Sequence of chain 1.E:
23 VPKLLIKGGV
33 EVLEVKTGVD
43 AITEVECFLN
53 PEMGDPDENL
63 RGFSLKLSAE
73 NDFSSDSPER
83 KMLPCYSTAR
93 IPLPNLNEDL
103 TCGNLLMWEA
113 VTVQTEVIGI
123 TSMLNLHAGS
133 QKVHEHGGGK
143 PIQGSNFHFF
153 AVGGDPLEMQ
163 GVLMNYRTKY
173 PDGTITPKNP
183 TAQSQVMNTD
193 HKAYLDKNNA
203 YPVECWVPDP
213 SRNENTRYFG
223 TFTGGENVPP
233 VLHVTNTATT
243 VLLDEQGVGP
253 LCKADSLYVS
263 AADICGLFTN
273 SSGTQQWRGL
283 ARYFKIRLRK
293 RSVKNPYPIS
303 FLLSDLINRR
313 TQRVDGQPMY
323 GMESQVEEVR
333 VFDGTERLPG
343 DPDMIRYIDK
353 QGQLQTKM

A protein and the small-molecule ligand that binds it are described below.
Small molecule (SMILES): CC(=O)N[C@H]1[C@H]([C@H](O)[C@H](O)CO)O[C@@](O[C@H](CO)[C@@H](O)[C@@H]2O[C@@H](C(=O)O)C[C@H](O)[C@H]2NC(C)=O)(C(=O)O)C[C@@H]1O

Sequence of chain 1.A:
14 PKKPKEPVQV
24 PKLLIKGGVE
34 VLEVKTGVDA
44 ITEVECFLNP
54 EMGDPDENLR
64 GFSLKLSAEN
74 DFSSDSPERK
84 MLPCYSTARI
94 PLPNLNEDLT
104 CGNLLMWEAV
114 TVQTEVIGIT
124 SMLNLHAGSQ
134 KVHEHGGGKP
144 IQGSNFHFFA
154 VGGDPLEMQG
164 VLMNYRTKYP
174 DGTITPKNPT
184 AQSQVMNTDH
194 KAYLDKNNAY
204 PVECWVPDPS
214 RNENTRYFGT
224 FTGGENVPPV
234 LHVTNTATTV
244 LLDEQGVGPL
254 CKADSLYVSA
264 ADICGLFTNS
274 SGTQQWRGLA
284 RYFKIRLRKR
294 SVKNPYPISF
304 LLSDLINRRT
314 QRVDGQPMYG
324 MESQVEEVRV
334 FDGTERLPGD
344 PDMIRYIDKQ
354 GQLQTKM

Binding-site contacts:
Ligand atom C1 contacts residue THR276 of chain 1.E at 3.3 Å.
Ligand atom O8 contacts residue LYS68 of chain 1.E at 3.3 Å.
Ligand atom C7 contacts residue GLN278 of chain 1.E at 3.9 Å.
Ligand atom C10 contacts residue ASN272 of chain 1.E at 3.9 Å.
Ligand atom O10 contacts residue LEU62 of chain 1.E at 2.8 Å.
Ligand atom O8 contacts residue ASN272 of chain 1.E at 3.5 Å (h-bond).
Ligand atom O1A contacts residue LYS68 of chain 1.E at 3.8 Å.
Ligand atom C11 contacts residue LEU62 of chain 1.E at 3.5 Å (hydrophobic).
Ligand atom N5 contacts residue GLN278 of chain 1.E at 3.7 Å.
Ligand atom C9 contacts residue GLN278 of chain 1.E at 3.3 Å.
Ligand atom O1B contacts residue LYS68 of chain 1.E at 3.1 Å.
Ligand atom C11 contacts residue PHE75 of chain 1.A at 3.5 Å (hydrophobic).
Ligand atom C8 contacts residue GLN278 of chain 1.E at 3.7 Å.
Ligand atom C7 contacts residue LEU62 of chain 1.E at 3.8 Å (hydrophobic).
Ligand atom C11 contacts residue PHE65 of chain 1.E at 3.7 Å (hydrophobic).
Ligand atom O10 contacts residue PHE75 of chain 1.A at 3.9 Å.
Ligand atom O9 contacts residue LEU67 of chain 1.E at 3.1 Å.
Ligand atom O9 contacts residue LYS68 of chain 1.E at 2.9 Å (salt-bridge).
Ligand atom O8 contacts residue THR276 of chain 1.E at 4.0 Å.
Ligand atom C11 contacts residue ASN272 of chain 1.E at 3.5 Å.
Ligand atom N5 contacts residue ASN272 of chain 1.E at 3.2 Å (h-bond).
Ligand atom O1B contacts residue THR276 of chain 1.E at 3.4 Å (h-bond).
Ligand atom C11 contacts residue THR276 of chain 1.E at 3.4 Å.
Ligand atom O1A contacts residue ASN272 of chain 1.E at 3.6 Å.
Ligand atom C10 contacts residue LEU62 of chain 1.E at 3.1 Å (hydrophobic).
Ligand atom C6 contacts residue LYS68 of chain 1.E at 4.0 Å.
Ligand atom N5 contacts residue LEU62 of chain 1.E at 3.9 Å.
Ligand atom C1 contacts residue LYS68 of chain 1.E at 3.8 Å.
Ligand atom C11 contacts residue PHE270 of chain 1.E at 3.9 Å (hydrophobic).
Ligand atom O1A contacts residue THR276 of chain 1.E at 2.6 Å (h-bond).
Ligand atom C11 contacts residue HIS138 of chain 1.D at 3.5 Å.
Ligand atom O8 contacts residue GLN278 of chain 1.E at 3.5 Å (h-bond).
Ligand atom C9 contacts residue LEU67 of chain 1.E at 4.0 Å (hydrophobic).
Ligand atom C10 contacts residue GLN278 of chain 1.E at 4.0 Å.
Ligand atom O7 contacts residue LEU62 of chain 1.E at 3.3 Å.
Ligand atom C11 contacts residue GLN278 of chain 1.E at 3.5 Å.
Ligand atom O9 contacts residue GLN278 of chain 1.E at 4.0 Å.
Ligand atom C9 contacts residue LYS68 of chain 1.E at 3.8 Å.
Ligand atom C6 contacts residue ASN272 of chain 1.E at 3.7 Å.
Ligand atom O1B contacts residue SER274 of chain 1.E at 3.3 Å (h-bond).

Sequence of chain 1.D:
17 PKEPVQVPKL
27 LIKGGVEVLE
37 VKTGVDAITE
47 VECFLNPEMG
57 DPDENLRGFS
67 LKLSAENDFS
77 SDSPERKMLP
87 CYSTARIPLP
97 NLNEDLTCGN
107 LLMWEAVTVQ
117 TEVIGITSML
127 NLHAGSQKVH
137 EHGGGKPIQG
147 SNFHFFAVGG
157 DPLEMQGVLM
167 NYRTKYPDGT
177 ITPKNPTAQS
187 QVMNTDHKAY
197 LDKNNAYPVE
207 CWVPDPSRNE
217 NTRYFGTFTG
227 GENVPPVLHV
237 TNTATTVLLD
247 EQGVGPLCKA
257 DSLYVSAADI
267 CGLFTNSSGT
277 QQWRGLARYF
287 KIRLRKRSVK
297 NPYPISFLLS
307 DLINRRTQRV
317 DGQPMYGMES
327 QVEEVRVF